Binding-site contacts:
Ligand atom OH contacts residue HIS11 of chain 1.B at 3.3 Å.
Ligand atom NH1 contacts residue GLU106 of chain 1.B at 2.9 Å (salt-bridge).
Ligand atom NH1 contacts residue GLN14 of chain 1.B at 3.7 Å.
Ligand atom CE1 contacts residue ASN51 of chain 1.B at 3.5 Å.
Ligand atom O contacts residue PRO12 of chain 1.B at 3.6 Å (h-bond).
Ligand atom OH contacts residue PRO12 of chain 1.B at 2.7 Å (h-bond).
Ligand atom CD1 contacts residue TRP47 of chain 1.B at 3.4 Å (hydrophobic).
Ligand atom CH3 contacts residue GLN14 of chain 1.B at 3.1 Å.
Ligand atom CG contacts residue ARG160 of chain 1.B at 3.8 Å.
Ligand atom CE2 contacts residue VAL43 of chain 1.B at 3.8 Å (hydrophobic).
Ligand atom O contacts residue GLY113 of chain 1.B at 3.2 Å (h-bond).
Ligand atom NE contacts residue ARG160 of chain 1.B at 3.9 Å.
Ligand atom CB contacts residue ARG160 of chain 1.B at 3.9 Å.
Ligand atom CB contacts residue VAL43 of chain 1.B at 3.8 Å (hydrophobic).
Ligand atom NE contacts residue GLU106 of chain 1.B at 2.7 Å (salt-bridge).
Ligand atom CZ contacts residue GLU106 of chain 1.B at 3.6 Å.
Ligand atom CB contacts residue TRP47 of chain 1.B at 3.8 Å (hydrophobic).
Ligand atom CD1 contacts residue VAL43 of chain 1.B at 3.5 Å (hydrophobic).
Ligand atom CE2 contacts residue PRO12 of chain 1.B at 3.2 Å (hydrophobic).
Ligand atom CD2 contacts residue VAL43 of chain 1.B at 3.9 Å (hydrophobic).
Ligand atom C contacts residue GLN14 of chain 1.B at 3.9 Å.
Ligand atom CZ contacts residue GLN14 of chain 1.B at 3.6 Å.
Ligand atom C contacts residue TRP47 of chain 1.B at 3.8 Å (hydrophobic).
Ligand atom CD2 contacts residue HIS11 of chain 1.B at 3.7 Å.
Ligand atom CD2 contacts residue GLU44 of chain 1.B at 3.7 Å.
Ligand atom CZ contacts residue ASN51 of chain 1.B at 3.6 Å.
Ligand atom CH3 contacts residue LEU13 of chain 1.B at 3.7 Å (hydrophobic).
Ligand atom CZ contacts residue PRO12 of chain 1.B at 3.4 Å (hydrophobic).
Ligand atom O contacts residue GLN14 of chain 1.B at 3.6 Å (h-bond).
Ligand atom NH2 contacts residue GLN14 of chain 1.B at 3.3 Å (h-bond).
Ligand atom O contacts residue VAL43 of chain 1.B at 3.9 Å.
Ligand atom CD1 contacts residue LEU109 of chain 1.B at 3.6 Å (hydrophobic).
Ligand atom CD contacts residue GLU106 of chain 1.B at 3.5 Å.
Ligand atom O contacts residue TRP47 of chain 1.B at 2.8 Å (h-bond).
Ligand atom N contacts residue TRP47 of chain 1.B at 3.8 Å.
Ligand atom CD2 contacts residue TRP47 of chain 1.B at 3.8 Å (hydrophobic).
Ligand atom CD1 contacts residue GLY113 of chain 1.B at 3.8 Å.
Ligand atom CD contacts residue ARG160 of chain 1.B at 3.5 Å.
Ligand atom CE1 contacts residue TRP47 of chain 1.B at 3.7 Å (hydrophobic).
Ligand atom CZ contacts residue HIS11 of chain 1.B at 3.9 Å.

The protein below binds the small molecule below.
Small molecule (SMILES): CC(=O)N[C@@H](CCCN=C(N)N)C(=O)N[C@@H](Cc1ccc(O)cc1)C(=O)N[C@@H](CO)C(=O)N[C@@H](CCCN=C(N)N)C(=O)N[C@@]1(C)CCC/C=C\CCC[C@@](C)(C(=O)N[C@@H](CC(C)C)C(=O)N[C@@H](Cc2ccccc2)C(=O)N[C@@H](CCCN=C(N)N)C(N)=O)NC(=O)[C@H](CC(C)C)NC(=O)[C@H](CC(C)C)NC(=O)[C@H](CCC(N)=O)NC1=O

Sequence of chain 1.B:
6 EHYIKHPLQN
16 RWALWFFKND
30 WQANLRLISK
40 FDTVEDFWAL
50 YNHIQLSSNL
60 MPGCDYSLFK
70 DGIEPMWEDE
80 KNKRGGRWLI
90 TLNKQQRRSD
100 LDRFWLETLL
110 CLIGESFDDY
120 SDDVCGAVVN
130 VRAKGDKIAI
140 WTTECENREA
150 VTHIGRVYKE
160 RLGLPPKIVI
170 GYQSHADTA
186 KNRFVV